Sequence of chain 1.A:
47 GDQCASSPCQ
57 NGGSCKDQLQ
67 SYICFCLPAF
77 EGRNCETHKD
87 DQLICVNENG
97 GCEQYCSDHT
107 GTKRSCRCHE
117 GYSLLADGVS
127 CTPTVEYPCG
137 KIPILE

This small molecule binds to this protein.
Small molecule (SMILES): OC[C@H]1O[C@@H](O)[C@H](O)[C@@H](O)[C@@H]1O

Binding-site contacts:
Ligand atom O6 contacts residue SER52 of chain 1.A at 4.0 Å.
Ligand atom C4 contacts residue PRO54 of chain 1.A at 4.0 Å (hydrophobic).
Ligand atom C5 contacts residue PRO54 of chain 1.A at 4.1 Å (hydrophobic).
Ligand atom O2 contacts residue SER52 of chain 1.A at 2.8 Å (h-bond).
Ligand atom O6 contacts residue PRO54 of chain 1.A at 3.0 Å.
Ligand atom O2 contacts residue GLN49 of chain 1.A at 3.1 Å (h-bond).
Ligand atom C5 contacts residue SER52 of chain 1.A at 3.7 Å.
Ligand atom C3 contacts residue TYR68 of chain 1.A at 4.4 Å (hydrophobic).
Ligand atom C2 contacts residue GLN49 of chain 1.A at 3.7 Å.
Ligand atom C4 contacts residue TYR68 of chain 1.A at 4.4 Å (hydrophobic).
Ligand atom C3 contacts residue SER52 of chain 1.A at 3.8 Å.
Ligand atom O6 contacts residue SER53 of chain 1.A at 4.1 Å.
Ligand atom C1 contacts residue GLN49 of chain 1.A at 3.8 Å.
Ligand atom O3 contacts residue TYR68 of chain 1.A at 3.6 Å.
Ligand atom C4 contacts residue SER52 of chain 1.A at 4.2 Å.
Ligand atom O5 contacts residue PRO54 of chain 1.A at 3.5 Å.
Ligand atom C2 contacts residue TYR68 of chain 1.A at 4.3 Å (hydrophobic).
Ligand atom O5 contacts residue SER52 of chain 1.A at 2.4 Å (h-bond).
Ligand atom C2 contacts residue PRO54 of chain 1.A at 4.1 Å (hydrophobic).
Ligand atom C2 contacts residue SER52 of chain 1.A at 2.4 Å.
Ligand atom C1 contacts residue PRO54 of chain 1.A at 4.1 Å (hydrophobic).
Ligand atom C1 contacts residue SER52 of chain 1.A at 1.4 Å.
Ligand atom C6 contacts residue PRO54 of chain 1.A at 4.2 Å (hydrophobic).